The small molecule below binds the protein below.
Small molecule (SMILES): CC(=O)N[C@H]1[C@H](O[C@H]2[C@H](O)[C@@H](NC(C)=O)CO[C@@H]2CO)O[C@H](CO)[C@@H](O)[C@@H]1O

Sequence of chain 1.B:
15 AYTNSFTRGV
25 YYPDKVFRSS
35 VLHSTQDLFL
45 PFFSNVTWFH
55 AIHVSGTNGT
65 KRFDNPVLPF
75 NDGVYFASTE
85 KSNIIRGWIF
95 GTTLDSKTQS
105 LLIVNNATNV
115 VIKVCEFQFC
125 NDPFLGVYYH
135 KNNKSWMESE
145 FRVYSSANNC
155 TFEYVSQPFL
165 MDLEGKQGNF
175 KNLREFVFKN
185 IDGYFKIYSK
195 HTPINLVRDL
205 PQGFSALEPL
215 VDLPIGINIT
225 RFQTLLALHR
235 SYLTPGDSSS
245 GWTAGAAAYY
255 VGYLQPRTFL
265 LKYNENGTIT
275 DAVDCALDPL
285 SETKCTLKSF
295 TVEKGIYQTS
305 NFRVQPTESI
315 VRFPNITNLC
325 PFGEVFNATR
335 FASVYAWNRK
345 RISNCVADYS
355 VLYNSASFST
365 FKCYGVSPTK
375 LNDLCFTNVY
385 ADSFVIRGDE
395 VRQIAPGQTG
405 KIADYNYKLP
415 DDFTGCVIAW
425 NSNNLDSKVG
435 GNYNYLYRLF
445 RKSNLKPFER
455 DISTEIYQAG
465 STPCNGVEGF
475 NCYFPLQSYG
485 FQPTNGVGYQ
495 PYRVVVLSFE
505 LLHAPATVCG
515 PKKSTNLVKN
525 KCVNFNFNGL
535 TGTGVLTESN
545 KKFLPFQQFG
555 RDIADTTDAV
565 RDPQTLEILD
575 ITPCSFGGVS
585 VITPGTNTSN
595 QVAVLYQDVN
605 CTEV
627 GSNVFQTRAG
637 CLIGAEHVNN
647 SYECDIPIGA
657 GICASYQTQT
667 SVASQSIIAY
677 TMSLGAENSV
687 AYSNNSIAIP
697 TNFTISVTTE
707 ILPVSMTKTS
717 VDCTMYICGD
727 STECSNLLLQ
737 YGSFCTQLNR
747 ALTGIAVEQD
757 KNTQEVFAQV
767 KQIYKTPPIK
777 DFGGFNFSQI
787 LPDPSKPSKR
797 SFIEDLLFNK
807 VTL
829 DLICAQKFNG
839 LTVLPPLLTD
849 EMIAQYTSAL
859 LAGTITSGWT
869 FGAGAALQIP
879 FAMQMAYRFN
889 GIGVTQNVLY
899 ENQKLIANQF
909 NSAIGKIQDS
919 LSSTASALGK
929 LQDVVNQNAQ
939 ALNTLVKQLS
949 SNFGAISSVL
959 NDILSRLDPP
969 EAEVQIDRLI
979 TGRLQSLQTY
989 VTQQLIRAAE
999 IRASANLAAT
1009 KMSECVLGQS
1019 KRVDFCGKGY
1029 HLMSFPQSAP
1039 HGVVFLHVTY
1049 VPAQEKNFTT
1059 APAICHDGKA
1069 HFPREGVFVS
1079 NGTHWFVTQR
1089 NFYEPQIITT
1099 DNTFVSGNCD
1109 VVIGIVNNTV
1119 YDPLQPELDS

Binding-site contacts:
Ligand atom C1 contacts residue HIS1082 of chain 1.B at 3.7 Å.
Ligand atom C7 contacts residue ASN1079 of chain 1.B at 3.2 Å.
Ligand atom N2 contacts residue THR1081 of chain 1.B at 3.6 Å.
Ligand atom C8 contacts residue ASN1079 of chain 1.B at 3.2 Å.
Ligand atom C8 contacts residue THR1081 of chain 1.B at 4.0 Å.
Ligand atom O3 contacts residue HIS1082 of chain 1.B at 4.4 Å.
Ligand atom C1 contacts residue ASN1079 of chain 1.B at 1.4 Å.
Ligand atom C6 contacts residue HIS1082 of chain 1.B at 4.5 Å.
Ligand atom O4 contacts residue HIS1082 of chain 1.B at 3.5 Å.
Ligand atom O5 contacts residue PHE1084 of chain 1.B at 4.4 Å.
Ligand atom C2 contacts residue THR1081 of chain 1.B at 4.3 Å.
Ligand atom C2 contacts residue ASN1079 of chain 1.B at 2.4 Å.
Ligand atom C5 contacts residue ASN1079 of chain 1.B at 3.7 Å.
Ligand atom N2 contacts residue ASN1079 of chain 1.B at 2.9 Å (h-bond).
Ligand atom C2 contacts residue HIS1082 of chain 1.B at 4.2 Å.
Ligand atom C5 contacts residue HIS1082 of chain 1.B at 3.4 Å.
Ligand atom C3 contacts residue ASN1079 of chain 1.B at 3.8 Å.
Ligand atom O5 contacts residue ASN1079 of chain 1.B at 2.4 Å (h-bond).
Ligand atom C4 contacts residue HIS1082 of chain 1.B at 3.7 Å.
Ligand atom C4 contacts residue ASN1079 of chain 1.B at 4.2 Å.
Ligand atom O7 contacts residue ASN1079 of chain 1.B at 3.1 Å (h-bond).
Ligand atom C7 contacts residue THR1081 of chain 1.B at 4.4 Å.
Ligand atom C3 contacts residue THR1081 of chain 1.B at 4.3 Å.
Ligand atom O5 contacts residue HIS1082 of chain 1.B at 3.9 Å.
Ligand atom C8 contacts residue GLY1080 of chain 1.B at 3.8 Å.
Ligand atom O6 contacts residue PHE1084 of chain 1.B at 3.6 Å.
Ligand atom C3 contacts residue HIS1082 of chain 1.B at 3.5 Å.